Sequence of chain 1.A:
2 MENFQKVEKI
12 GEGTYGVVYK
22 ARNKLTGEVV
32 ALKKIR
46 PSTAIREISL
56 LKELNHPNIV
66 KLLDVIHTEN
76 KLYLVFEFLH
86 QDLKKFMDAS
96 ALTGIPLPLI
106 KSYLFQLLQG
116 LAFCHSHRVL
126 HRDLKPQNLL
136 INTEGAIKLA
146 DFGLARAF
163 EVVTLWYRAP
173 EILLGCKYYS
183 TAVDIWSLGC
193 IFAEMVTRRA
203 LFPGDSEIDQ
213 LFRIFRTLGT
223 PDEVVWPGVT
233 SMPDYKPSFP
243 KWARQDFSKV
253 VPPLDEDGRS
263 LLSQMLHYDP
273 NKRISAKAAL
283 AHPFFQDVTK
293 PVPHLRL

The small molecule below binds the protein below.
Small molecule (SMILES): Cc1nc(C)c(-c2ccnc(Nc3cccc([N+](=O)[O-])c3)n2)s1

Binding-site contacts:
Ligand atom O1 contacts residue ILE11 of chain 1.A at 3.2 Å (h-bond).
Ligand atom N2 contacts residue PHE83 of chain 1.A at 3.8 Å.
Ligand atom C14 contacts residue GLN132 of chain 1.A at 3.8 Å.
Ligand atom C15 contacts residue PHE81 of chain 1.A at 3.5 Å (hydrophobic).
Ligand atom C7 contacts residue ILE11 of chain 1.A at 3.6 Å (hydrophobic).
Ligand atom C11 contacts residue HIS85 of chain 1.A at 3.6 Å.
Ligand atom C3 contacts residue LEU135 of chain 1.A at 3.5 Å (hydrophobic).
Ligand atom O2 contacts residue ILE11 of chain 1.A at 2.9 Å (h-bond).
Ligand atom N4 contacts residue ASP87 of chain 1.A at 3.7 Å.
Ligand atom C4 contacts residue LEU84 of chain 1.A at 3.7 Å (hydrophobic).
Ligand atom C11 contacts residue LEU84 of chain 1.A at 3.4 Å (hydrophobic).
Ligand atom O2 contacts residue ASP87 of chain 1.A at 3.1 Å (salt-bridge).
Ligand atom C12 contacts residue ASP146 of chain 1.A at 4.0 Å.
Ligand atom C6 contacts residue ILE11 of chain 1.A at 3.6 Å (hydrophobic).
Ligand atom N3 contacts residue LEU135 of chain 1.A at 3.6 Å.
Ligand atom N2 contacts residue GLU82 of chain 1.A at 3.8 Å.
Ligand atom C4 contacts residue ALA32 of chain 1.A at 3.5 Å (hydrophobic).
Ligand atom C4 contacts residue GLU82 of chain 1.A at 3.1 Å.
Ligand atom C6 contacts residue LEU84 of chain 1.A at 3.6 Å (hydrophobic).
Ligand atom N1 contacts residue LEU135 of chain 1.A at 3.6 Å.
Ligand atom C8 contacts residue ILE11 of chain 1.A at 3.6 Å (hydrophobic).
Ligand atom C12 contacts residue ALA145 of chain 1.A at 4.0 Å (hydrophobic).
Ligand atom N3 contacts residue LEU84 of chain 1.A at 2.8 Å (h-bond).
Ligand atom N2 contacts residue LEU84 of chain 1.A at 3.0 Å (h-bond).
Ligand atom O1 contacts residue GLY12 of chain 1.A at 3.4 Å.
Ligand atom C15 contacts residue ASP146 of chain 1.A at 3.5 Å.
Ligand atom C13 contacts residue VAL19 of chain 1.A at 3.9 Å (hydrophobic).
Ligand atom C5 contacts residue ALA32 of chain 1.A at 3.7 Å (hydrophobic).
Ligand atom C8 contacts residue ASP87 of chain 1.A at 3.9 Å.
Ligand atom N5 contacts residue ASP146 of chain 1.A at 3.4 Å (salt-bridge).
Ligand atom N4 contacts residue GLY12 of chain 1.A at 4.0 Å.
Ligand atom C6 contacts residue LEU135 of chain 1.A at 3.8 Å (hydrophobic).
Ligand atom N2 contacts residue ALA32 of chain 1.A at 3.8 Å.
Ligand atom C9 contacts residue ILE11 of chain 1.A at 3.7 Å (hydrophobic).
Ligand atom C3 contacts residue LEU84 of chain 1.A at 3.7 Å (hydrophobic).
Ligand atom C5 contacts residue VAL65 of chain 1.A at 3.9 Å (hydrophobic).
Ligand atom N5 contacts residue VAL19 of chain 1.A at 3.8 Å.
Ligand atom C10 contacts residue HIS85 of chain 1.A at 3.7 Å.
Ligand atom N4 contacts residue ILE11 of chain 1.A at 3.0 Å (h-bond).
Ligand atom N3 contacts residue ILE11 of chain 1.A at 3.7 Å.